Binding-site contacts:
Ligand atom O contacts residue GLY79 of chain 1.A at 4.1 Å.
Ligand atom N2 contacts residue LEU23 of chain 1.A at 4.1 Å.
Ligand atom C14 contacts residue ILE98 of chain 1.A at 3.9 Å (hydrophobic).
Ligand atom C7 contacts residue GLU97 of chain 1.A at 3.4 Å.
Ligand atom C12 contacts residue ILE98 of chain 1.A at 3.9 Å (hydrophobic).
Ligand atom C10 contacts residue TYR161 of chain 1.A at 4.2 Å (hydrophobic).
Ligand atom N contacts residue LEU23 of chain 1.A at 4.1 Å.
Ligand atom C9 contacts residue ILE98 of chain 1.A at 3.9 Å (hydrophobic).
Ligand atom C15 contacts residue TYR161 of chain 1.A at 3.5 Å (hydrophobic).
Ligand atom N contacts residue ILE98 of chain 1.A at 4.0 Å.
Ligand atom C9 contacts residue GLY78 of chain 1.A at 3.5 Å.
Ligand atom C11 contacts residue ILE98 of chain 1.A at 3.7 Å (hydrophobic).
Ligand atom C13 contacts residue TYR161 of chain 1.A at 4.2 Å (hydrophobic).
Ligand atom C12 contacts residue PRO77 of chain 1.A at 4.1 Å (hydrophobic).
Ligand atom C1 contacts residue LYS26 of chain 1.A at 3.9 Å.
Ligand atom N3 contacts residue GLU80 of chain 1.A at 4.0 Å.
Ligand atom C2 contacts residue LYS26 of chain 1.A at 3.2 Å.
Ligand atom N1 contacts residue LEU23 of chain 1.A at 3.8 Å.
Ligand atom O1 contacts residue LYS26 of chain 1.A at 4.0 Å.
Ligand atom C13 contacts residue ILE98 of chain 1.A at 4.1 Å (hydrophobic).
Ligand atom C12 contacts residue GLY78 of chain 1.A at 3.8 Å.
Ligand atom C15 contacts residue ILE98 of chain 1.A at 3.9 Å (hydrophobic).
Ligand atom C7 contacts residue LEU94 of chain 1.A at 4.2 Å (hydrophobic).
Ligand atom N3 contacts residue GLY79 of chain 1.A at 4.0 Å.
Ligand atom C13 contacts residue LEU76 of chain 1.A at 3.9 Å (hydrophobic).
Ligand atom C15 contacts residue LEU23 of chain 1.A at 4.1 Å (hydrophobic).
Ligand atom C14 contacts residue LEU67 of chain 1.A at 3.5 Å (hydrophobic).
Ligand atom C12 contacts residue LYS75 of chain 1.A at 4.1 Å.
Ligand atom C3 contacts residue ARG36 of chain 1.A at 3.3 Å.
Ligand atom C10 contacts residue GLY78 of chain 1.A at 4.0 Å.
Ligand atom C12 contacts residue LEU76 of chain 1.A at 3.3 Å (hydrophobic).
Ligand atom C10 contacts residue ILE98 of chain 1.A at 3.6 Å (hydrophobic).
Ligand atom C13 contacts residue LEU67 of chain 1.A at 3.2 Å (hydrophobic).
Ligand atom C14 contacts residue TYR161 of chain 1.A at 3.4 Å (hydrophobic).
Ligand atom C13 contacts residue LYS75 of chain 1.A at 4.0 Å.
Ligand atom N contacts residue GLY78 of chain 1.A at 4.1 Å.
Ligand atom C3 contacts residue LYS26 of chain 1.A at 3.4 Å.
Ligand atom C11 contacts residue GLY78 of chain 1.A at 3.1 Å.
Ligand atom C2 contacts residue GLU25 of chain 1.A at 4.0 Å.
Ligand atom C3 contacts residue GLU80 of chain 1.A at 3.5 Å.

This small molecule binds to this protein.
Small molecule (SMILES): CC1(C)C(=O)N[C@](C)(Cc2cn(-c3ccccc3)nn2)C1=O

Sequence of chain 1.A:
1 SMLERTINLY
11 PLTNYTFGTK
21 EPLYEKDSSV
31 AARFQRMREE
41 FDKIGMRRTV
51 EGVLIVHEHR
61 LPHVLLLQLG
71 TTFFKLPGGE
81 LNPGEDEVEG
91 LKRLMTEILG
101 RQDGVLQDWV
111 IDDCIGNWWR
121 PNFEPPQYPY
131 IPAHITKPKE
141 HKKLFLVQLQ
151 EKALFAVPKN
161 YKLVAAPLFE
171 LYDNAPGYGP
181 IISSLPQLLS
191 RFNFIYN